A small-molecule ligand and the protein it binds are described below.
Small molecule (SMILES): C[Se]CC[C@@H](C=O)NC(=O)[C@H](Cc1ccccc1)NC(=O)[C@H](CC(N)=O)NC(=O)[C@H](Cc1ccccc1)NC(=O)[C@@H](N)CC(C)C

Sequence of chain 1.C:
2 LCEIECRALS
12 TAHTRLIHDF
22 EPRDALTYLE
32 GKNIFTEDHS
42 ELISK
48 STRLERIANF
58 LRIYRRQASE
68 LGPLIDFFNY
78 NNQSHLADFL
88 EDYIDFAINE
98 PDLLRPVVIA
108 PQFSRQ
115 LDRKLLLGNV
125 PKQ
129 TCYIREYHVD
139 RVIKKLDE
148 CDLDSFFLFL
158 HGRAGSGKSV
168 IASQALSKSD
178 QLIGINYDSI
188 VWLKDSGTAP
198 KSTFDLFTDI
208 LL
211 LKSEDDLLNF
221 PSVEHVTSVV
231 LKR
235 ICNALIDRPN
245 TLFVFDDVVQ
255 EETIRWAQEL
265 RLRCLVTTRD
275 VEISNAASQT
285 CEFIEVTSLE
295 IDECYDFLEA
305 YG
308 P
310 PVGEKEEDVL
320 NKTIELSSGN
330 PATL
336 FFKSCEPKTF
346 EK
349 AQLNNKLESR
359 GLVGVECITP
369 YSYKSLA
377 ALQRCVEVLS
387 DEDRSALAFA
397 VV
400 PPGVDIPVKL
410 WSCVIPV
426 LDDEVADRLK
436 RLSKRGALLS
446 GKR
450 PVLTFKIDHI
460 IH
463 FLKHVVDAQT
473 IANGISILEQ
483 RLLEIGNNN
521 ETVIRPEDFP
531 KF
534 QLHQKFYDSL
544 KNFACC

Binding-site contacts:
Ligand atom CZ contacts residue ARG390 of chain 1.C at 3.9 Å.
Ligand atom CG contacts residue GLU383 of chain 1.C at 3.5 Å.
Ligand atom C contacts residue GLN379 of chain 1.C at 3.9 Å.
Ligand atom C contacts residue VAL467 of chain 1.C at 3.9 Å (hydrophobic).
Ligand atom CG contacts residue VAL382 of chain 1.C at 3.5 Å (hydrophobic).
Ligand atom CB contacts residue VAL467 of chain 1.C at 4.1 Å (hydrophobic).
Ligand atom CZ contacts residue VAL382 of chain 1.C at 4.0 Å (hydrophobic).
Ligand atom CD2 contacts residue ALA394 of chain 1.C at 3.6 Å (hydrophobic).
Ligand atom CE1 contacts residue VAL467 of chain 1.C at 3.8 Å (hydrophobic).
Ligand atom CG contacts residue VAL467 of chain 1.C at 3.4 Å (hydrophobic).
Ligand atom CB contacts residue GLN379 of chain 1.C at 4.4 Å.
Ligand atom O contacts residue PHE463 of chain 1.C at 3.8 Å.
Ligand atom CA contacts residue VAL467 of chain 1.C at 4.2 Å (hydrophobic).
Ligand atom CE contacts residue ARG390 of chain 1.C at 3.3 Å.
Ligand atom CA contacts residue GLN379 of chain 1.C at 4.3 Å.
Ligand atom CE2 contacts residue ALA394 of chain 1.C at 3.9 Å (hydrophobic).
Ligand atom OD1 contacts residue VAL467 of chain 1.C at 2.7 Å (h-bond).
Ligand atom SE contacts residue ARG390 of chain 1.C at 4.3 Å.
Ligand atom CD2 contacts residue ARG390 of chain 1.C at 3.8 Å.
Ligand atom CA contacts residue ASP469 of chain 1.C at 4.3 Å.
Ligand atom C contacts residue GLN379 of chain 1.C at 3.0 Å.
Ligand atom CE2 contacts residue ARG390 of chain 1.C at 3.4 Å.
Ligand atom N contacts residue ASP469 of chain 1.C at 4.3 Å.
Ligand atom CE1 contacts residue LEU464 of chain 1.C at 4.3 Å (hydrophobic).
Ligand atom N contacts residue VAL468 of chain 1.C at 4.4 Å.
Ligand atom CE1 contacts residue VAL468 of chain 1.C at 3.9 Å (hydrophobic).
Ligand atom CB contacts residue VAL382 of chain 1.C at 4.0 Å (hydrophobic).
Ligand atom N contacts residue VAL467 of chain 1.C at 3.2 Å (h-bond).
Ligand atom CZ contacts residue ALA394 of chain 1.C at 3.9 Å (hydrophobic).
Ligand atom CD1 contacts residue VAL468 of chain 1.C at 4.2 Å (hydrophobic).
Ligand atom CB contacts residue GLU383 of chain 1.C at 3.5 Å.
Ligand atom O contacts residue GLN379 of chain 1.C at 3.1 Å (h-bond).
Ligand atom O contacts residue GLN379 of chain 1.C at 2.7 Å (h-bond).
Ligand atom O contacts residue VAL382 of chain 1.C at 3.9 Å.
Ligand atom CA contacts residue VAL467 of chain 1.C at 3.6 Å (hydrophobic).
Ligand atom ND2 contacts residue VAL467 of chain 1.C at 4.2 Å.
Ligand atom CE contacts residue GLU383 of chain 1.C at 4.2 Å.
Ligand atom OD1 contacts residue HIS466 of chain 1.C at 3.9 Å.
Ligand atom CD1 contacts residue VAL467 of chain 1.C at 3.5 Å (hydrophobic).
Ligand atom N contacts residue VAL467 of chain 1.C at 4.1 Å.